A protein and the small-molecule ligand that binds it are described below.
Small molecule (SMILES): CCC[C@@H](C)[C@H]1CC[C@H]2[C@@H]3[C@H](O)C[C@@H]4C[C@H](O)CC[C@]4(C)[C@H]3C[C@H](O)[C@]12C

Binding-site contacts:
Ligand atom O2 contacts residue SER398 of chain 1.F at 3.5 Å (h-bond).
Ligand atom C4 contacts residue GLN46 of chain 1.F at 3.5 Å.
Ligand atom C14 contacts residue SER398 of chain 1.F at 3.3 Å.
Ligand atom C14 contacts residue TYR179 of chain 1.F at 4.0 Å (hydrophobic).
Ligand atom C13 contacts residue SER398 of chain 1.F at 3.8 Å.
Ligand atom C15 contacts residue TYR179 of chain 1.F at 4.4 Å (hydrophobic).
Ligand atom C9 contacts residue ALA399 of chain 1.F at 3.8 Å (hydrophobic).
Ligand atom C23 contacts residue GLU583 of chain 1.F at 3.7 Å.
Ligand atom O2 contacts residue TYR179 of chain 1.F at 4.3 Å.
Ligand atom C24 contacts residue GLU583 of chain 1.F at 3.3 Å.
Ligand atom C21 contacts residue GLN46 of chain 1.F at 3.4 Å.
Ligand atom C3 contacts residue GLN46 of chain 1.F at 3.2 Å.
Ligand atom C8 contacts residue TYR584 of chain 1.F at 3.5 Å (hydrophobic).
Ligand atom C17 contacts residue ARG452 of chain 1.F at 4.2 Å.
Ligand atom O3 contacts residue SER398 of chain 1.F at 3.4 Å.
Ligand atom C16 contacts residue GLU458 of chain 1.F at 3.6 Å.
Ligand atom C6 contacts residue ALA399 of chain 1.F at 3.8 Å (hydrophobic).
Ligand atom C10 contacts residue GLU583 of chain 1.F at 3.6 Å.
Ligand atom O3 contacts residue ALA399 of chain 1.F at 3.5 Å (h-bond).
Ligand atom C22 contacts residue GLU583 of chain 1.F at 4.0 Å.
Ligand atom C17 contacts residue VAL400 of chain 1.F at 3.6 Å (hydrophobic).
Ligand atom C4 contacts residue TYR47 of chain 1.F at 3.8 Å (hydrophobic).
Ligand atom O4 contacts residue ALA399 of chain 1.F at 4.2 Å.
Ligand atom C7 contacts residue VAL400 of chain 1.F at 3.7 Å (hydrophobic).
Ligand atom C15 contacts residue GLU458 of chain 1.F at 3.7 Å.
Ligand atom C16 contacts residue ARG452 of chain 1.F at 3.4 Å.
Ligand atom C7 contacts residue GLU583 of chain 1.F at 3.9 Å.
Ligand atom C7 contacts residue ALA399 of chain 1.F at 3.7 Å (hydrophobic).
Ligand atom C12 contacts residue GLU461 of chain 1.F at 3.5 Å.
Ligand atom C11 contacts residue GLU458 of chain 1.F at 4.0 Å.
Ligand atom C1 contacts residue GLU461 of chain 1.F at 3.7 Å.
Ligand atom C8 contacts residue ALA399 of chain 1.F at 3.6 Å (hydrophobic).
Ligand atom O4 contacts residue GLN46 of chain 1.F at 3.6 Å.
Ligand atom O3 contacts residue VAL400 of chain 1.F at 3.5 Å.
Ligand atom C7 contacts residue TYR584 of chain 1.F at 3.7 Å (hydrophobic).
Ligand atom C3 contacts residue TYR47 of chain 1.F at 3.7 Å (hydrophobic).
Ligand atom C8 contacts residue GLU583 of chain 1.F at 4.1 Å.
Ligand atom C5 contacts residue TYR47 of chain 1.F at 4.3 Å (hydrophobic).
Ligand atom C13 contacts residue TYR179 of chain 1.F at 3.7 Å (hydrophobic).
Ligand atom C10 contacts residue TYR47 of chain 1.F at 3.5 Å (hydrophobic).

Sequence of chain 1.F:
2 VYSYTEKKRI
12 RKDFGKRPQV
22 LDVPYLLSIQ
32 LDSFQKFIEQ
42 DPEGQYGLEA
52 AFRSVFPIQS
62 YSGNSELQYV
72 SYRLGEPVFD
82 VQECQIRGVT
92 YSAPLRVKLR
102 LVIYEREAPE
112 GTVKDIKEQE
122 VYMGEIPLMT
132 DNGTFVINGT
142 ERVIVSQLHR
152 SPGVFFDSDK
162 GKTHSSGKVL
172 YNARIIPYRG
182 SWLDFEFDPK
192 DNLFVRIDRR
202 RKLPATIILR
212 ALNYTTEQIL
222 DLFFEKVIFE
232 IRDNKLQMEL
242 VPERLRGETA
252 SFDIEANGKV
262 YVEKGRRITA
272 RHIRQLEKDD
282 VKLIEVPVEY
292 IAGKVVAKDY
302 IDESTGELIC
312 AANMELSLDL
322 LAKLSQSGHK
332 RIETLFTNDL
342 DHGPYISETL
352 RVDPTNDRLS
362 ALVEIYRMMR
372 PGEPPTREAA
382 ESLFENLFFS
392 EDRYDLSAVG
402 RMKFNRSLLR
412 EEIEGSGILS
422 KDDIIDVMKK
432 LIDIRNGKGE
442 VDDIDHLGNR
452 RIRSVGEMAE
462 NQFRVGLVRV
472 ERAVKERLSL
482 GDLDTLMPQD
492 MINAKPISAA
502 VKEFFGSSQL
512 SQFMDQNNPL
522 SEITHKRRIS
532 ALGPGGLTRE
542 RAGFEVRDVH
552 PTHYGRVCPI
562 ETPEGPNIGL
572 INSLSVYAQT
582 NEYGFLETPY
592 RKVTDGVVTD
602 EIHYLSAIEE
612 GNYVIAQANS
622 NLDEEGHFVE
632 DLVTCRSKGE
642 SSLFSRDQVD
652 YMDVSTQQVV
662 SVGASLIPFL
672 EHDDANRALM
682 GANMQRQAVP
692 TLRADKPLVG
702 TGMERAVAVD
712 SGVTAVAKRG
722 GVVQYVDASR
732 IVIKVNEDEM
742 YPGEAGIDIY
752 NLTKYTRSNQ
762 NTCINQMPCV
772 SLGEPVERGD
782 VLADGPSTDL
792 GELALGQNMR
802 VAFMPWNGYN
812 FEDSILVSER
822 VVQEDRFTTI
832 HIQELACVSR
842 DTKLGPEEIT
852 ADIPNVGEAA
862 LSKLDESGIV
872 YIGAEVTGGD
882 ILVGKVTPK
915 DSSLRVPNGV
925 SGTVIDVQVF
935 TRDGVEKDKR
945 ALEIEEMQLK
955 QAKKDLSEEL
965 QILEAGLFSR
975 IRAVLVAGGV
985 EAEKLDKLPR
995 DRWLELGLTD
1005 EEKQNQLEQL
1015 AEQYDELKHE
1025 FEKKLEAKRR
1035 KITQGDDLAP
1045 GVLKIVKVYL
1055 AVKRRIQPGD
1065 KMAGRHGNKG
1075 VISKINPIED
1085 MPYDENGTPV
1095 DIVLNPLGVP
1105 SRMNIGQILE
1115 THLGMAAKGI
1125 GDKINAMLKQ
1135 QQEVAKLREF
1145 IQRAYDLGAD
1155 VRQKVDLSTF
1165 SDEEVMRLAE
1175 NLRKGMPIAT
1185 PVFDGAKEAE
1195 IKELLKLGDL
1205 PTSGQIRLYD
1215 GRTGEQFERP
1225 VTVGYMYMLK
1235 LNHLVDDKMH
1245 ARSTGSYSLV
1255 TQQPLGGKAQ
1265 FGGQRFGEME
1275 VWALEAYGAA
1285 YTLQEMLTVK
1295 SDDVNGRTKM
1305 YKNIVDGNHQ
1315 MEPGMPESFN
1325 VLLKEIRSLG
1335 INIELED